Sequence of chain 1.A:
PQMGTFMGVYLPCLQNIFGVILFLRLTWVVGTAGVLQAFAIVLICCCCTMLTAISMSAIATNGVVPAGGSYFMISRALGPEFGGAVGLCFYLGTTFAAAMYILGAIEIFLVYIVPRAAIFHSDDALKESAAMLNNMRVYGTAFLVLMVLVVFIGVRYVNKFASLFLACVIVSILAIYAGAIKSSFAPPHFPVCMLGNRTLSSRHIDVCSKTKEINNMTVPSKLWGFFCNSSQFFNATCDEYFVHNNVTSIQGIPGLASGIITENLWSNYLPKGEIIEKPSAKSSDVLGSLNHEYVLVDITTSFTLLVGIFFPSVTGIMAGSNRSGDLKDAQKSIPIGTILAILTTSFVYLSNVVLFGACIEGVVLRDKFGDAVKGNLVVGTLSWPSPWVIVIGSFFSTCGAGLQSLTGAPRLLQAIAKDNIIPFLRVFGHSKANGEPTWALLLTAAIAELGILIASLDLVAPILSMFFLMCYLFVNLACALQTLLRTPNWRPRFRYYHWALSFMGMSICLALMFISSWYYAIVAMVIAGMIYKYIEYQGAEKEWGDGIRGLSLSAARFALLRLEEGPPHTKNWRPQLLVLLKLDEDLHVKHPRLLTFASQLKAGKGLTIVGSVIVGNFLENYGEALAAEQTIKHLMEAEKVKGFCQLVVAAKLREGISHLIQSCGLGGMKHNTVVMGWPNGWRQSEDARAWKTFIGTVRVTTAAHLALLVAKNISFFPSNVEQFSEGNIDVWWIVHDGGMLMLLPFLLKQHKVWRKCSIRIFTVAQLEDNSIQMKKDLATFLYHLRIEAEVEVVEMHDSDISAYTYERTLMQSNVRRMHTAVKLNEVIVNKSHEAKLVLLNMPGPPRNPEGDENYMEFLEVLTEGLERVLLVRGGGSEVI

This small molecule binds to this protein.
Small molecule (SMILES): CC(=O)N[C@@H]1[C@@H](O)[C@H](O)[C@@H](CO)O[C@H]1O

Binding-site contacts:
Ligand atom O5 contacts residue ASN437 of chain 1.A at 2.4 Å (h-bond).
Ligand atom C8 contacts residue ASN437 of chain 1.A at 3.6 Å.
Ligand atom C1 contacts residue ASN437 of chain 1.A at 1.4 Å.
Ligand atom C8 contacts residue LYS473 of chain 1.A at 3.9 Å.
Ligand atom C3 contacts residue ASN437 of chain 1.A at 3.8 Å.
Ligand atom C5 contacts residue ASN437 of chain 1.A at 3.7 Å.
Ligand atom C7 contacts residue ASN437 of chain 1.A at 3.4 Å.
Ligand atom C2 contacts residue ASN437 of chain 1.A at 2.4 Å.
Ligand atom N2 contacts residue ASN437 of chain 1.A at 2.8 Å (h-bond).
Ligand atom O7 contacts residue ASN437 of chain 1.A at 4.2 Å.
Ligand atom C4 contacts residue ASN437 of chain 1.A at 4.3 Å.